A protein and the small-molecule ligand that binds it are described below.
Small molecule (SMILES): Nc1ncnc2c1ncn2[C@@H]1O[C@H](CO[P](=O)(O)O[P](=O)(O)CP(=O)(O)O)[C@@H](O)[C@H]1O

Binding-site contacts:
Ligand atom N6 contacts residue ASP51 of chain 1.A at 2.8 Å (salt-bridge).
Ligand atom O1A contacts residue ALA91 of chain 1.A at 3.3 Å.
Ligand atom C8 contacts residue ASN26 of chain 1.A at 3.7 Å.
Ligand atom PG contacts residue GLU90 of chain 1.A at 3.7 Å.
Ligand atom PA contacts residue MG1 of chain 1.B at 3.3 Å.
Ligand atom C4' contacts residue VAL64 of chain 1.A at 3.6 Å (hydrophobic).
Ligand atom O1A contacts residue ASN26 of chain 1.A at 2.9 Å (h-bond).
Ligand atom PA contacts residue ASN26 of chain 1.A at 3.9 Å.
Ligand atom N6 contacts residue THR135 of chain 1.A at 3.5 Å.
Ligand atom O2A contacts residue LEU92 of chain 1.A at 2.8 Å (h-bond).
Ligand atom C2 contacts residue ALA30 of chain 1.A at 3.3 Å (hydrophobic).
Ligand atom O1B contacts residue MG1 of chain 1.B at 2.1 Å.
Ligand atom C4 contacts residue ILE56 of chain 1.A at 3.7 Å (hydrophobic).
Ligand atom C2 contacts residue ILE56 of chain 1.A at 3.9 Å (hydrophobic).
Ligand atom O1G contacts residue GLU22 of chain 1.A at 3.7 Å.
Ligand atom PB contacts residue MG1 of chain 1.B at 3.0 Å.
Ligand atom O1G contacts residue MG1 of chain 1.B at 2.0 Å.
Ligand atom C3B contacts residue GLU90 of chain 1.A at 3.2 Å.
Ligand atom O1B contacts residue ASN26 of chain 1.A at 3.0 Å (h-bond).
Ligand atom C2 contacts residue GLY55 of chain 1.A at 3.8 Å.
Ligand atom O2A contacts residue ALA91 of chain 1.A at 3.1 Å (h-bond).
Ligand atom O1A contacts residue MG1 of chain 1.B at 2.1 Å.
Ligand atom N3 contacts residue ILE56 of chain 1.A at 3.5 Å.
Ligand atom O2A contacts residue GLU90 of chain 1.A at 3.5 Å.
Ligand atom N1 contacts residue ALA30 of chain 1.A at 3.2 Å.
Ligand atom O1G contacts residue ALA91 of chain 1.A at 3.7 Å.
Ligand atom O5' contacts residue ASN26 of chain 1.A at 3.8 Å.
Ligand atom C6 contacts residue ASN26 of chain 1.A at 3.9 Å.
Ligand atom O3G contacts residue GLU25 of chain 1.A at 3.5 Å (salt-bridge).
Ligand atom O2G contacts residue GLU90 of chain 1.A at 2.8 Å (salt-bridge).
Ligand atom N1 contacts residue THR135 of chain 1.A at 3.5 Å (h-bond).
Ligand atom C6 contacts residue THR135 of chain 1.A at 3.7 Å.
Ligand atom N7 contacts residue ASN26 of chain 1.A at 3.4 Å.
Ligand atom O3A contacts residue GLU90 of chain 1.A at 3.8 Å.
Ligand atom PG contacts residue MG1 of chain 1.B at 3.3 Å.
Ligand atom C3B contacts residue MG1 of chain 1.B at 3.8 Å.
Ligand atom C8 contacts residue LEU92 of chain 1.A at 3.8 Å (hydrophobic).
Ligand atom O3A contacts residue MG1 of chain 1.B at 3.5 Å.
Ligand atom O4' contacts residue VAL64 of chain 1.A at 3.3 Å.
Ligand atom N9 contacts residue ILE56 of chain 1.A at 3.9 Å.

Sequence of chain 1.A:
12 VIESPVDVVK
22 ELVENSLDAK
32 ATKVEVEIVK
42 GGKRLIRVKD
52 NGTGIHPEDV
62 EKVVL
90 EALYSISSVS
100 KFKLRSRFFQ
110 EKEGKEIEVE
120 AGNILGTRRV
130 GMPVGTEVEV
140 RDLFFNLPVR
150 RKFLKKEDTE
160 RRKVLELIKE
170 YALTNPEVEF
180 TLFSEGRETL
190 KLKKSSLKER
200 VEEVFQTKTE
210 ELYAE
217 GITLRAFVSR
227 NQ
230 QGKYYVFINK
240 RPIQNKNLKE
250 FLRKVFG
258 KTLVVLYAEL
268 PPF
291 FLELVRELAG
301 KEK